Binding-site contacts:
Ligand atom C5 contacts residue ASN11 of chain 3.C at 3.3 Å.
Ligand atom C4 contacts residue ASN11 of chain 3.C at 3.8 Å.
Ligand atom O6 contacts residue ASN11 of chain 3.C at 3.5 Å (h-bond).
Ligand atom C3 contacts residue ASN11 of chain 3.C at 3.8 Å.
Ligand atom C6 contacts residue ASN11 of chain 3.C at 3.2 Å.
Ligand atom C2 contacts residue ASN11 of chain 3.C at 2.7 Å.
Ligand atom N2 contacts residue ASN11 of chain 3.C at 3.5 Å (h-bond).
Ligand atom C1 contacts residue ASN11 of chain 3.C at 1.5 Å.
Ligand atom O5 contacts residue ASN11 of chain 3.C at 2.5 Å (h-bond).

Sequence of chain 3.C:
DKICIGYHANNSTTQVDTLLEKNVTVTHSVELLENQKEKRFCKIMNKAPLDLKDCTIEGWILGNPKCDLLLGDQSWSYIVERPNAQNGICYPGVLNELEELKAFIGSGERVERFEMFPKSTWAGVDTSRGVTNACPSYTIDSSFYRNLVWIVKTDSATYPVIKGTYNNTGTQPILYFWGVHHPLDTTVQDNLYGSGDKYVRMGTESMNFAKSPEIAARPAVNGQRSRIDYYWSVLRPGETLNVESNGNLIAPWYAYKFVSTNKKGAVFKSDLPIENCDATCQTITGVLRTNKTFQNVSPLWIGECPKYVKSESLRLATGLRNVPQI

A small-molecule ligand and the protein it binds are described below.
Small molecule (SMILES): CC(=O)N[C@@H]1[C@@H](O)[C@H](O)[C@@H](CO)O[C@H]1O